This small molecule binds to this protein.
Small molecule (SMILES): BrCc1ccc(-c2ccc(CBr)cc2)cc1

Sequence of chain 1.A:
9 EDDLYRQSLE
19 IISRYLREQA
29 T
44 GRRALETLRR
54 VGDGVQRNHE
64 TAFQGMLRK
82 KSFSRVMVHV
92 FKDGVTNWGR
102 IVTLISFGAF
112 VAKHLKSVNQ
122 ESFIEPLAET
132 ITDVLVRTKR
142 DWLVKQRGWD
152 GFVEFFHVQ

Sequence of chain 1.B:
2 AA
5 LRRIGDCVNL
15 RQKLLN

Binding-site contacts:
Ligand atom C05 contacts residue ARG7 of chain 1.B at 4.4 Å.
Ligand atom C09 contacts residue CYS11 of chain 1.B at 4.4 Å (hydrophobic).
Ligand atom C06 contacts residue ARG7 of chain 1.B at 3.7 Å.
Ligand atom C06 contacts residue DCY4 of chain 1.B at 4.4 Å.
Ligand atom C05 contacts residue ILE8 of chain 1.B at 4.4 Å (hydrophobic).
Ligand atom C07 contacts residue ARG7 of chain 1.B at 3.7 Å.
Ligand atom C09 contacts residue ARG7 of chain 1.B at 4.0 Å.
Ligand atom C14 contacts residue HIS62 of chain 1.A at 3.9 Å.
Ligand atom C03 contacts residue DCY4 of chain 1.B at 3.8 Å.
Ligand atom C12 contacts residue CYS11 of chain 1.B at 1.9 Å (hydrophobic).
Ligand atom C10 contacts residue CYS11 of chain 1.B at 3.5 Å (hydrophobic).
Ligand atom C07 contacts residue DCY4 of chain 1.B at 3.3 Å.
Ligand atom C04 contacts residue HIS62 of chain 1.A at 4.5 Å.
Ligand atom C11 contacts residue CYS11 of chain 1.B at 2.7 Å (hydrophobic).
Ligand atom C01 contacts residue DCY4 of chain 1.B at 1.8 Å.
Ligand atom C10 contacts residue ARG7 of chain 1.B at 4.0 Å.
Ligand atom C03 contacts residue ILE8 of chain 1.B at 3.9 Å (hydrophobic).
Ligand atom C13 contacts residue HIS62 of chain 1.A at 4.0 Å.
Ligand atom C02 contacts residue DCY4 of chain 1.B at 2.8 Å.
Ligand atom C14 contacts residue CYS11 of chain 1.B at 4.5 Å (hydrophobic).
Ligand atom C13 contacts residue CYS11 of chain 1.B at 3.3 Å (hydrophobic).
Ligand atom C04 contacts residue ILE8 of chain 1.B at 3.6 Å (hydrophobic).